This small molecule binds to this protein.
Small molecule (SMILES): CC(=O)N[C@H]1[C@H](O[C@H]2[C@H](O)[C@@H](NC(C)=O)CO[C@@H]2CO)O[C@H](CO)[C@@H](O)[C@@H]1O

Binding-site contacts:
Ligand atom C1 contacts residue ASN422 of chain 1.A at 3.7 Å.
Ligand atom O6 contacts residue ASN422 of chain 1.A at 3.9 Å.
Ligand atom O5 contacts residue ASN424 of chain 1.A at 2.4 Å (h-bond).
Ligand atom O6 contacts residue GLY385 of chain 1.A at 4.5 Å.
Ligand atom C5 contacts residue ASN422 of chain 1.A at 4.1 Å.
Ligand atom O5 contacts residue ASN422 of chain 1.A at 3.0 Å (h-bond).
Ligand atom C7 contacts residue THR384 of chain 1.A at 4.4 Å.
Ligand atom C8 contacts residue ASN424 of chain 1.A at 4.3 Å.
Ligand atom O7 contacts residue PRO383 of chain 1.A at 4.5 Å.
Ligand atom C6 contacts residue GLY385 of chain 1.A at 4.2 Å.
Ligand atom C1 contacts residue ASN424 of chain 1.A at 1.4 Å.
Ligand atom C6 contacts residue ASN422 of chain 1.A at 3.7 Å.
Ligand atom N2 contacts residue THR384 of chain 1.A at 4.2 Å.
Ligand atom O7 contacts residue ASN424 of chain 1.A at 3.0 Å (h-bond).
Ligand atom C5 contacts residue ASN424 of chain 1.A at 3.6 Å.
Ligand atom N2 contacts residue ASN424 of chain 1.A at 2.9 Å (h-bond).
Ligand atom C3 contacts residue ASN424 of chain 1.A at 3.8 Å.
Ligand atom O3 contacts residue PRO383 of chain 1.A at 4.1 Å.
Ligand atom C4 contacts residue ASN424 of chain 1.A at 4.2 Å.
Ligand atom O7 contacts residue GLY385 of chain 1.A at 4.4 Å.
Ligand atom O7 contacts residue THR384 of chain 1.A at 3.7 Å.
Ligand atom C2 contacts residue ASN424 of chain 1.A at 2.4 Å.
Ligand atom C7 contacts residue ASN424 of chain 1.A at 3.1 Å.

Sequence of chain 1.A:
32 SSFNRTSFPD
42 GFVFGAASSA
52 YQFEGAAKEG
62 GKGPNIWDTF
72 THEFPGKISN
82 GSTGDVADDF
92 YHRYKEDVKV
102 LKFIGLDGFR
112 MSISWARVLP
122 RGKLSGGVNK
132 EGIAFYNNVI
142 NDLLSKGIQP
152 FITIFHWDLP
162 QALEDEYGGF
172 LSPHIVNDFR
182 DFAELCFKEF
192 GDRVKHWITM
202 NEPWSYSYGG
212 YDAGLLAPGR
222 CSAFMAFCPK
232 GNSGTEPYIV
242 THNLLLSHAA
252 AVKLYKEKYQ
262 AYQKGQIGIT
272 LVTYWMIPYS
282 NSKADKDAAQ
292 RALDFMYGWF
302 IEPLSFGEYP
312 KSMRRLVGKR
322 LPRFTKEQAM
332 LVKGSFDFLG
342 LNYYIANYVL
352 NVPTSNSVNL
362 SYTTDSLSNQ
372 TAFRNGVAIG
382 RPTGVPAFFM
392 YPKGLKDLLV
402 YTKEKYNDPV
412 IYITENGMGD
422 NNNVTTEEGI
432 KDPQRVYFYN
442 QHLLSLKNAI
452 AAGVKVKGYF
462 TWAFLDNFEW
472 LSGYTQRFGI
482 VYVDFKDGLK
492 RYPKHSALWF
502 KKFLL